Binding-site contacts:
Ligand atom O2 contacts residue ARG280 of chain 1.A at 3.3 Å (salt-bridge).
Ligand atom C1 contacts residue ARG280 of chain 1.A at 3.5 Å.
Ligand atom O2 contacts residue TYR422 of chain 1.A at 2.6 Å (h-bond).
Ligand atom O1 contacts residue ASP354 of chain 1.A at 2.7 Å (salt-bridge).
Ligand atom O2 contacts residue GLC3 of chain 1.F at 3.2 Å (h-bond).
Ligand atom O6 contacts residue ASP282 of chain 1.A at 2.5 Å (salt-bridge).
Ligand atom O5 contacts residue GLC3 of chain 1.F at 3.6 Å (h-bond).
Ligand atom C6 contacts residue TYR392 of chain 1.A at 3.7 Å (hydrophobic).
Ligand atom C6 contacts residue ASP364 of chain 1.A at 3.3 Å.
Ligand atom O5 contacts residue ASP282 of chain 1.A at 3.2 Å (salt-bridge).
Ligand atom O2 contacts residue ASP354 of chain 1.A at 3.5 Å.
Ligand atom C6 contacts residue TYR422 of chain 1.A at 3.6 Å (hydrophobic).
Ligand atom O4 contacts residue TYR422 of chain 1.A at 3.5 Å.
Ligand atom O2 contacts residue LYS286 of chain 1.A at 3.1 Å (salt-bridge).
Ligand atom C1 contacts residue TRP311 of chain 1.A at 3.7 Å (hydrophobic).
Ligand atom C2 contacts residue GLC3 of chain 1.F at 3.6 Å.
Ligand atom C3 contacts residue GLC3 of chain 1.F at 3.4 Å.
Ligand atom O6 contacts residue ALA362 of chain 1.A at 3.5 Å.
Ligand atom O5 contacts residue TRP311 of chain 1.A at 3.2 Å.
Ligand atom O1 contacts residue ASP331 of chain 1.A at 3.0 Å (salt-bridge).
Ligand atom O6 contacts residue TYR392 of chain 1.A at 2.7 Å.
Ligand atom C6 contacts residue PHE360 of chain 1.A at 3.6 Å (hydrophobic).
Ligand atom O6 contacts residue ASP364 of chain 1.A at 2.9 Å (salt-bridge).
Ligand atom C6 contacts residue ASP282 of chain 1.A at 3.5 Å.
Ligand atom C1 contacts residue ASP331 of chain 1.A at 3.4 Å.
Ligand atom O6 contacts residue VAL281 of chain 1.A at 3.5 Å (h-bond).
Ligand atom O6 contacts residue PHE360 of chain 1.A at 3.4 Å.
Ligand atom C2 contacts residue ASP331 of chain 1.A at 3.3 Å.
Ligand atom C5 contacts residue PHE420 of chain 1.A at 3.7 Å (hydrophobic).
Ligand atom C4 contacts residue ASP364 of chain 1.A at 3.4 Å.
Ligand atom O1 contacts residue GLC3 of chain 1.F at 3.6 Å (h-bond).
Ligand atom O5 contacts residue ARG280 of chain 1.A at 2.9 Å (salt-bridge).
Ligand atom C6 contacts residue PHE420 of chain 1.A at 3.6 Å (hydrophobic).
Ligand atom C3 contacts residue TRP311 of chain 1.A at 3.6 Å (hydrophobic).
Ligand atom O4 contacts residue TRP311 of chain 1.A at 3.3 Å.
Ligand atom C2 contacts residue TYR422 of chain 1.A at 3.5 Å (hydrophobic).
Ligand atom O4 contacts residue ASP364 of chain 1.A at 2.6 Å (salt-bridge).
Ligand atom O2 contacts residue ASP331 of chain 1.A at 2.4 Å (salt-bridge).
Ligand atom O3 contacts residue TRP311 of chain 1.A at 3.6 Å.
Ligand atom O4 contacts residue LYS286 of chain 1.A at 3.1 Å (salt-bridge).

Sequence of chain 1.A:
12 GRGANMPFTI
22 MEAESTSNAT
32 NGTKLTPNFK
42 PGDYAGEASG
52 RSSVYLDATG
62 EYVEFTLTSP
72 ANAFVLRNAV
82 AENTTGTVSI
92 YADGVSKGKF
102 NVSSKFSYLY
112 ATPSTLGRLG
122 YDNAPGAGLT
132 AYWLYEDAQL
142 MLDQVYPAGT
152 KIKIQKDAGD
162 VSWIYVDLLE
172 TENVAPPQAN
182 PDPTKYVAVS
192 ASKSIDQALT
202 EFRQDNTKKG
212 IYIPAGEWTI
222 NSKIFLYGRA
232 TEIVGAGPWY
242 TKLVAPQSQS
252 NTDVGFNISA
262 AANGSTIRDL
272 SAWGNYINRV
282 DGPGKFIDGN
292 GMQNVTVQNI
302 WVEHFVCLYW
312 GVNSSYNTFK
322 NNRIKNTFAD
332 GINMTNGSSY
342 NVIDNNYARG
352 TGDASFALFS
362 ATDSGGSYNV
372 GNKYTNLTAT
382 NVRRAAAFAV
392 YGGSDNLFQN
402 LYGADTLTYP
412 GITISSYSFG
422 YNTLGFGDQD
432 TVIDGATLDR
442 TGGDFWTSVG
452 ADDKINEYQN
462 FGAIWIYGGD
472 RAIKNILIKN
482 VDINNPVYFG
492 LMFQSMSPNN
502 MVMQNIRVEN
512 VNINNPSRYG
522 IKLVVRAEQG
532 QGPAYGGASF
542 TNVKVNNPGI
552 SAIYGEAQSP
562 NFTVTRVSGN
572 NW

This protein binds this small molecule.
Small molecule (SMILES): OC[C@H]1O[C@H](O[C@@H]2[C@@H](O)[C@@H](O[C@@H]3[C@@H](O)[C@@H](O)O[C@H](CO)[C@H]3O)O[C@H](CO)[C@H]2O)[C@H](O)[C@@H](O)[C@@H]1O